Sequence of chain 51.B:
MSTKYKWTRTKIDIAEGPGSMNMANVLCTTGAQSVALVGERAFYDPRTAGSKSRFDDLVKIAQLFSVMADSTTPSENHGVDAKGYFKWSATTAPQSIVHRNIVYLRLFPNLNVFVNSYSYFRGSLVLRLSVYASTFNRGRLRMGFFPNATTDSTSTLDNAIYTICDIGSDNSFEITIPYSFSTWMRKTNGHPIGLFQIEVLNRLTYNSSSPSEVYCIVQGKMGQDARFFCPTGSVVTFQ

Binding-site contacts:
Ligand atom P contacts residue THR17 of chain 54.B at 3.9 Å.
Ligand atom OP2 contacts residue THR17 of chain 54.B at 3.5 Å.
Ligand atom O2' contacts residue THR17 of chain 54.B at 2.8 Å.
Ligand atom O2' contacts residue LEU41 of chain 51.B at 3.8 Å.
Ligand atom O3' contacts residue TYR19 of chain 53.B at 3.0 Å (h-bond).
Ligand atom O4 contacts residue TRP21 of chain 54.B at 3.4 Å.
Ligand atom C2 contacts residue ARG55 of chain 51.B at 3.1 Å.
Ligand atom OP1 contacts residue MET15 of chain 54.B at 3.1 Å.
Ligand atom C5' contacts residue ARG202 of chain 51.A at 3.9 Å.
Ligand atom C2' contacts residue ARG55 of chain 51.B at 3.4 Å.
Ligand atom N1 contacts residue ARG68 of chain 51.B at 3.9 Å.
Ligand atom C1' contacts residue TRP21 of chain 54.B at 3.9 Å (hydrophobic).
Ligand atom O2' contacts residue TYR19 of chain 53.B at 3.7 Å.
Ligand atom O4' contacts residue ARG202 of chain 51.A at 3.9 Å.
Ligand atom OP2 contacts residue ARG55 of chain 51.B at 2.9 Å (salt-bridge).
Ligand atom N1 contacts residue ALA56 of chain 51.B at 3.2 Å (h-bond).
Ligand atom C2' contacts residue THR17 of chain 54.B at 3.7 Å.
Ligand atom OP1 contacts residue THR17 of chain 54.B at 3.7 Å.
Ligand atom OP1 contacts residue TYR19 of chain 53.B at 3.6 Å (h-bond).
Ligand atom C1' contacts residue ARG68 of chain 51.B at 3.8 Å.
Ligand atom O2' contacts residue ARG55 of chain 51.B at 3.1 Å (salt-bridge).
Ligand atom O2' contacts residue THR44 of chain 51.B at 3.9 Å.
Ligand atom N1 contacts residue TYR58 of chain 51.B at 3.5 Å.
Ligand atom C4 contacts residue TRP21 of chain 54.B at 3.7 Å (hydrophobic).
Ligand atom C2 contacts residue ALA56 of chain 51.B at 3.8 Å (hydrophobic).
Ligand atom N6 contacts residue TYR58 of chain 51.B at 3.5 Å (h-bond).
Ligand atom C2 contacts residue TRP21 of chain 54.B at 3.2 Å (hydrophobic).
Ligand atom O2 contacts residue TRP21 of chain 54.B at 2.9 Å.
Ligand atom C2 contacts residue TYR58 of chain 51.B at 3.8 Å (hydrophobic).
Ligand atom N3 contacts residue TRP21 of chain 54.B at 3.2 Å.
Ligand atom C4' contacts residue TYR19 of chain 53.B at 3.8 Å (hydrophobic).
Ligand atom O2 contacts residue TYR58 of chain 51.B at 3.6 Å.
Ligand atom N3 contacts residue ARG55 of chain 51.B at 3.2 Å (salt-bridge).
Ligand atom OP2 contacts residue ARG202 of chain 51.A at 3.6 Å.
Ligand atom O2' contacts residue ARG55 of chain 51.B at 3.8 Å.
Ligand atom N1 contacts residue TRP21 of chain 54.B at 3.8 Å.
Ligand atom O4' contacts residue ARG68 of chain 51.B at 3.0 Å (salt-bridge).
Ligand atom P contacts residue TYR19 of chain 53.B at 4.0 Å.
Ligand atom O2' contacts residue CYS203 of chain 51.A at 3.3 Å (h-bond).
Ligand atom C6 contacts residue TYR58 of chain 51.B at 3.8 Å (hydrophobic).

The small molecule below binds the protein below.
Small molecule (SMILES): Nc1ncnc2c1ncn2[C@@H]1O[C@H](CO)[C@@H](O[P](=O)(O)OC[C@H]2O[C@@H](n3ccc(=O)[nH]c3=O)[C@H](O)[C@@H]2O[P](=O)(O)OC[C@H]2O[C@@H](n3ccc(=O)[nH]c3=O)[C@H](O)[C@@H]2O[P](=O)(O)OC[C@H]2O[C@@H](n3ccc(=O)[nH]c3=O)[C@H](O)[C@@H]2O[P](=O)(O)OC[C@H]2O[C@@H](n3ccc(=O)[nH]c3=O)[C@H](O)[C@@H]2O[P](=O)(O)OC[C@H]2O[C@@H](n3ccc(=O)[nH]c3=O)[C@H](O)[C@@H]2O)[C@H]1O

Sequence of chain 53.B:
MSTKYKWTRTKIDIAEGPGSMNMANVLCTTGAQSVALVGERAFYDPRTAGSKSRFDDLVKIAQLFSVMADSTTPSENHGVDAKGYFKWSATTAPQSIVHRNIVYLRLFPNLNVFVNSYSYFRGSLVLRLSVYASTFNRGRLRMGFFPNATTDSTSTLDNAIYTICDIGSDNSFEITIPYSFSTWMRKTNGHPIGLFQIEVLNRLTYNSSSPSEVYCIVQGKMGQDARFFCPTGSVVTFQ

Sequence of chain 54.B:
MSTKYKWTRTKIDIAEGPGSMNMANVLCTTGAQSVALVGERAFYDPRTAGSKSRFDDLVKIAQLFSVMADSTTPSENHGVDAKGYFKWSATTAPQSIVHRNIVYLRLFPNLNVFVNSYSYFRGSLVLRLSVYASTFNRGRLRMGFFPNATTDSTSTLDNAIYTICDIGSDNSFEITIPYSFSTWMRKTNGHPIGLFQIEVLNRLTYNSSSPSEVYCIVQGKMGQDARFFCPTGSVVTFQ

Sequence of chain 51.A:
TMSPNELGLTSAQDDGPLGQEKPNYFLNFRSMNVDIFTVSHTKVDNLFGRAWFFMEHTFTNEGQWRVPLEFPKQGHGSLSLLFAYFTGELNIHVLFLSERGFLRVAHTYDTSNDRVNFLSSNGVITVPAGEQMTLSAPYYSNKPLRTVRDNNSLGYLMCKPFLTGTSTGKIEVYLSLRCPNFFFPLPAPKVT